Sequence of chain 2.A:
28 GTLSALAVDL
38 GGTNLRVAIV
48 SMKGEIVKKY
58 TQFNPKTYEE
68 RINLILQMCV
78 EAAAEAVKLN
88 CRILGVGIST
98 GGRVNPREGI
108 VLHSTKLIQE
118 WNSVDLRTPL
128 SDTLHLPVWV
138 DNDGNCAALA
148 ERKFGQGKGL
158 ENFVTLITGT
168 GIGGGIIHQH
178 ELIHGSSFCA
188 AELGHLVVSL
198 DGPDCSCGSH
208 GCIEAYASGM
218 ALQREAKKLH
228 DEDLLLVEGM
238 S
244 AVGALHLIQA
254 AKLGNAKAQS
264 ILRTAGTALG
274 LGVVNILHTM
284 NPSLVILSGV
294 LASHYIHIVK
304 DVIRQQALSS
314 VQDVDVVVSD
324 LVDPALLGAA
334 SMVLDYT

Binding-site contacts:
Ligand atom O1 contacts residue HIS192 of chain 2.A at 2.5 Å (h-bond).
Ligand atom O7 contacts residue SER111 of chain 2.A at 3.6 Å.
Ligand atom C8 contacts residue BMX1 of chain 2.B at 0.1 Å.
Ligand atom O5 contacts residue BMX1 of chain 2.B at 0.1 Å (h-bond).
Ligand atom O1 contacts residue GLU211 of chain 2.A at 2.5 Å (salt-bridge).
Ligand atom O4 contacts residue ASP140 of chain 2.A at 2.5 Å (salt-bridge).
Ligand atom C2 contacts residue BMX1 of chain 2.B at 0.1 Å.
Ligand atom O5 contacts residue GLU211 of chain 2.A at 3.5 Å (salt-bridge).
Ligand atom O3 contacts residue GLU189 of chain 2.A at 2.6 Å (salt-bridge).
Ligand atom C7 contacts residue BMX1 of chain 2.B at 0.1 Å.
Ligand atom C4 contacts residue ASP140 of chain 2.A at 3.4 Å.
Ligand atom O3 contacts residue BMX1 of chain 2.B at 0.1 Å (h-bond).
Ligand atom O7 contacts residue ARG100 of chain 2.A at 2.9 Å (salt-bridge).
Ligand atom O4 contacts residue BMX1 of chain 2.B at 0.1 Å (h-bond).
Ligand atom O3 contacts residue ASN139 of chain 2.A at 3.2 Å (h-bond).
Ligand atom C8 contacts residue GLY98 of chain 2.A at 3.6 Å.
Ligand atom O6 contacts residue ASP140 of chain 2.A at 2.6 Å (salt-bridge).
Ligand atom O1 contacts residue ILE169 of chain 2.A at 3.6 Å (h-bond).
Ligand atom O6 contacts residue BMX1 of chain 2.B at 0.8 Å (h-bond).
Ligand atom O7 contacts residue BMX1 of chain 2.B at 0.1 Å (h-bond).
Ligand atom C1 contacts residue HIS192 of chain 2.A at 3.6 Å.
Ligand atom O3 contacts residue ARG100 of chain 2.A at 3.2 Å (salt-bridge).
Ligand atom C3 contacts residue BMX1 of chain 2.B at 0.1 Å.
Ligand atom C7 contacts residue GLY99 of chain 2.A at 3.3 Å.
Ligand atom C8 contacts residue GLY99 of chain 2.A at 3.5 Å.
Ligand atom C5 contacts residue ILE169 of chain 2.A at 3.5 Å (hydrophobic).
Ligand atom C5 contacts residue BMX1 of chain 2.B at 0.2 Å.
Ligand atom O7 contacts residue GLY99 of chain 2.A at 3.4 Å.
Ligand atom O3 contacts residue GLY99 of chain 2.A at 3.0 Å (h-bond).
Ligand atom C6 contacts residue BMX1 of chain 2.B at 0.3 Å.
Ligand atom C7 contacts residue THR112 of chain 2.A at 3.3 Å.
Ligand atom C6 contacts residue ASP140 of chain 2.A at 3.5 Å.
Ligand atom N2 contacts residue BMX1 of chain 2.B at 0.1 Å (h-bond).
Ligand atom C1 contacts residue GLU211 of chain 2.A at 3.3 Å.
Ligand atom O4 contacts residue ASN139 of chain 2.A at 3.3 Å (h-bond).
Ligand atom C4 contacts residue BMX1 of chain 2.B at 0.2 Å.
Ligand atom C3 contacts residue GLU189 of chain 2.A at 3.4 Å.
Ligand atom O1 contacts residue BMX1 of chain 2.B at 0.1 Å (h-bond).
Ligand atom C1 contacts residue BMX1 of chain 2.B at 0.1 Å.
Ligand atom O7 contacts residue THR112 of chain 2.A at 2.8 Å (h-bond).

A small-molecule ligand and the protein it binds are described below.
Small molecule (SMILES): CC(=O)N[C@H]1[C@@H](O)[C@H](O)[C@@H](CO)O[C@@H]1O